Sequence of chain 1.C:
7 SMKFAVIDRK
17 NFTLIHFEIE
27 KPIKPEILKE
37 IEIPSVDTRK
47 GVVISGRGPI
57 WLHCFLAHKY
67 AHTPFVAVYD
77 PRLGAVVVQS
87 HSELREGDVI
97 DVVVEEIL

The small molecule below binds the protein below.
Small molecule (SMILES): Nc1ncnc2c1ncn2[C@@H]1O[C@@H]2CO[P](=O)(O)O[C@H]3[C@@H](O)[C@H](n4cnc5c(N)ncnc54)O[C@@H]3CO[P](=O)(O)O[C@H]3[C@@H](O)[C@H](n4cnc5c(N)ncnc54)O[C@@H]3CO[P](=O)(O)O[C@H]3[C@@H](O)[C@H](n4cnc5c(N)ncnc54)O[C@@H]3CO[P](=O)(O)O[C@H]2[C@H]1O

Binding-site contacts:
Ligand atom OP2 contacts residue ARG78 of chain 1.C at 2.8 Å (salt-bridge).
Ligand atom OP2 contacts residue PRO55 of chain 1.C at 3.2 Å.
Ligand atom OP1 contacts residue PRO55 of chain 1.D at 3.2 Å.
Ligand atom O3' contacts residue ILE56 of chain 1.D at 3.3 Å.
Ligand atom O2' contacts residue PRO77 of chain 1.D at 3.3 Å.
Ligand atom N3 contacts residue ARG53 of chain 1.D at 3.4 Å.
Ligand atom N1 contacts residue PRO28 of chain 1.C at 3.4 Å.
Ligand atom O4' contacts residue GLY54 of chain 1.C at 3.0 Å.
Ligand atom O4' contacts residue ILE56 of chain 1.C at 3.4 Å.
Ligand atom C8 contacts residue GLY52 of chain 1.C at 3.0 Å.
Ligand atom OP1 contacts residue ARG78 of chain 1.D at 2.7 Å (salt-bridge).
Ligand atom C5' contacts residue GLY54 of chain 1.D at 3.4 Å.
Ligand atom C8 contacts residue GLY52 of chain 1.D at 3.0 Å.
Ligand atom OP2 contacts residue ILE56 of chain 1.C at 3.0 Å (h-bond).
Ligand atom N6 contacts residue ILE29 of chain 1.D at 3.0 Å (h-bond).
Ligand atom N6 contacts residue SER51 of chain 1.C at 3.0 Å (h-bond).
Ligand atom O4' contacts residue GLY54 of chain 1.D at 2.9 Å (h-bond).
Ligand atom C8 contacts residue TYR75 of chain 1.C at 3.1 Å (hydrophobic).
Ligand atom O4' contacts residue PRO55 of chain 1.C at 3.2 Å (h-bond).
Ligand atom C8 contacts residue TYR75 of chain 1.D at 3.2 Å (hydrophobic).
Ligand atom O3' contacts residue ILE56 of chain 1.C at 3.4 Å.
Ligand atom O4' contacts residue PRO55 of chain 1.D at 3.3 Å (h-bond).
Ligand atom OP1 contacts residue ILE56 of chain 1.D at 2.8 Å (h-bond).
Ligand atom N1 contacts residue ILE29 of chain 1.D at 3.3 Å (h-bond).
Ligand atom N7 contacts residue GLY52 of chain 1.C at 3.0 Å (h-bond).
Ligand atom N1 contacts residue PRO28 of chain 1.D at 3.5 Å.
Ligand atom C5' contacts residue GLY54 of chain 1.C at 3.4 Å.
Ligand atom N9 contacts residue GLY52 of chain 1.D at 3.3 Å (h-bond).
Ligand atom N7 contacts residue GLY52 of chain 1.D at 3.0 Å (h-bond).
Ligand atom N6 contacts residue ILE29 of chain 1.C at 2.8 Å (h-bond).
Ligand atom O2' contacts residue ARG78 of chain 1.D at 3.4 Å (salt-bridge).
Ligand atom N6 contacts residue SER51 of chain 1.D at 3.0 Å (h-bond).
Ligand atom O2' contacts residue ARG78 of chain 1.C at 3.4 Å (salt-bridge).
Ligand atom C4' contacts residue GLY54 of chain 1.D at 3.2 Å.
Ligand atom N9 contacts residue GLY52 of chain 1.C at 3.4 Å (h-bond).
Ligand atom OP2 contacts residue ARG53 of chain 1.C at 2.8 Å (salt-bridge).
Ligand atom O2' contacts residue PRO77 of chain 1.C at 3.4 Å.
Ligand atom N1 contacts residue ILE29 of chain 1.C at 3.0 Å (h-bond).
Ligand atom C4' contacts residue GLY54 of chain 1.C at 3.2 Å.
Ligand atom C2 contacts residue ARG53 of chain 1.D at 3.2 Å.

Sequence of chain 1.D:
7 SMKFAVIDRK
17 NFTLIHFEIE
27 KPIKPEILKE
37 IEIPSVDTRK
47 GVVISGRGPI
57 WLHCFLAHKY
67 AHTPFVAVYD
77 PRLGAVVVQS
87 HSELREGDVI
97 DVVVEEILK